Sequence of chain 1.A:
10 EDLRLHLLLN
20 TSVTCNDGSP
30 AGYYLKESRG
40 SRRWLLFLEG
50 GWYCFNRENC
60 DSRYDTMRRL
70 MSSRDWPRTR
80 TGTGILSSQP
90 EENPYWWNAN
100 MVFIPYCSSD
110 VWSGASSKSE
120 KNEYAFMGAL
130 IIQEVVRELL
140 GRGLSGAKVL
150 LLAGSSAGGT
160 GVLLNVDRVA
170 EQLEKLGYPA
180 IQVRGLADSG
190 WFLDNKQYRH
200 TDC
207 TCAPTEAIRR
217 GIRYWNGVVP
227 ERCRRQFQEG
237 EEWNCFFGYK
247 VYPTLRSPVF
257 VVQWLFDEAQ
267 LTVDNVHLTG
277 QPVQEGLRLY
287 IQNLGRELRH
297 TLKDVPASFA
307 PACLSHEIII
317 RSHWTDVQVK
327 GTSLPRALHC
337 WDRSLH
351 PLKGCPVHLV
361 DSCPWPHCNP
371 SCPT

A protein and the small-molecule ligand that binds it are described below.
Small molecule (SMILES): O=C(O)CSc1ccc2c3c(cccc13)CC2

Binding-site contacts:
Ligand atom O16 contacts residue ALA156 of chain 1.A at 3.0 Å (h-bond).
Ligand atom C07 contacts residue TYR52 of chain 1.A at 3.8 Å (hydrophobic).
Ligand atom C02 contacts residue PHE191 of chain 1.A at 3.9 Å (hydrophobic).
Ligand atom C10 contacts residue TRP51 of chain 1.A at 3.6 Å (hydrophobic).
Ligand atom C06 contacts residue THR159 of chain 1.A at 3.8 Å.
Ligand atom O17 contacts residue TRP51 of chain 1.A at 3.7 Å.
Ligand atom C04 contacts residue PHE191 of chain 1.A at 3.9 Å (hydrophobic).
Ligand atom O17 contacts residue HIS312 of chain 1.A at 2.8 Å (h-bond).
Ligand atom C09 contacts residue TRP51 of chain 1.A at 3.3 Å (hydrophobic).
Ligand atom C15 contacts residue SER155 of chain 1.A at 3.2 Å.
Ligand atom C14 contacts residue TRP51 of chain 1.A at 3.6 Å (hydrophobic).
Ligand atom C01 contacts residue PHE191 of chain 1.A at 3.9 Å (hydrophobic).
Ligand atom O16 contacts residue TRP51 of chain 1.A at 2.8 Å (h-bond).
Ligand atom C12 contacts residue PHE191 of chain 1.A at 3.5 Å (hydrophobic).
Ligand atom S13 contacts residue TRP51 of chain 1.A at 3.9 Å.
Ligand atom C04 contacts residue ILE214 of chain 1.A at 3.8 Å (hydrophobic).
Ligand atom O16 contacts residue SER155 of chain 1.A at 3.1 Å.
Ligand atom C15 contacts residue TRP51 of chain 1.A at 3.3 Å (hydrophobic).
Ligand atom O16 contacts residue GLY50 of chain 1.A at 2.9 Å (h-bond).
Ligand atom C01 contacts residue PRO210 of chain 1.A at 3.5 Å (hydrophobic).
Ligand atom C09 contacts residue PHE191 of chain 1.A at 3.6 Å (hydrophobic).
Ligand atom C10 contacts residue PHE191 of chain 1.A at 3.7 Å (hydrophobic).
Ligand atom C02 contacts residue PHE243 of chain 1.A at 3.8 Å (hydrophobic).
Ligand atom C08 contacts residue TYR52 of chain 1.A at 3.8 Å (hydrophobic).
Ligand atom C05 contacts residue PHE191 of chain 1.A at 4.0 Å (hydrophobic).
Ligand atom C15 contacts residue GLY50 of chain 1.A at 3.9 Å.
Ligand atom O17 contacts residue SER155 of chain 1.A at 3.3 Å.
Ligand atom C05 contacts residue VAL110 of chain 1.A at 3.8 Å (hydrophobic).
Ligand atom C11 contacts residue PHE191 of chain 1.A at 3.8 Å (hydrophobic).
Ligand atom O16 contacts residue GLY49 of chain 1.A at 4.0 Å.
Ligand atom C03 contacts residue PHE191 of chain 1.A at 3.6 Å (hydrophobic).
Ligand atom C08 contacts residue PHE191 of chain 1.A at 3.5 Å (hydrophobic).
Ligand atom C06 contacts residue PHE191 of chain 1.A at 3.6 Å (hydrophobic).
Ligand atom C10 contacts residue VAL269 of chain 1.A at 3.7 Å (hydrophobic).
Ligand atom C07 contacts residue PHE191 of chain 1.A at 3.3 Å (hydrophobic).
Ligand atom C15 contacts residue HIS312 of chain 1.A at 3.8 Å.
Ligand atom C15 contacts residue ALA156 of chain 1.A at 3.8 Å (hydrophobic).
Ligand atom C05 contacts residue THR159 of chain 1.A at 3.5 Å.
Ligand atom C12 contacts residue TYR52 of chain 1.A at 4.0 Å (hydrophobic).
Ligand atom S13 contacts residue ALA156 of chain 1.A at 3.6 Å.